Sequence of chain 1.B:
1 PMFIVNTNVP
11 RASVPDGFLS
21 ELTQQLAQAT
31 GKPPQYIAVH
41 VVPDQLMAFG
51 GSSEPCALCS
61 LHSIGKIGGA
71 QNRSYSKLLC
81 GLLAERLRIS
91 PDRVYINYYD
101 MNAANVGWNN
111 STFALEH

The protein below binds the small molecule below.
Small molecule (SMILES): Oc1c(Cc2ccccc2F)ccc2cccnc12

Binding-site contacts:
Ligand atom CAD contacts residue HIS62 of chain 1.B at 3.9 Å.
Ligand atom CAR contacts residue ASN97 of chain 1.A at 3.5 Å.
Ligand atom CAR contacts residue VAL106 of chain 1.B at 3.9 Å (hydrophobic).
Ligand atom FAS contacts residue ILE64 of chain 1.B at 2.9 Å.
Ligand atom CAL contacts residue HIS62 of chain 1.B at 3.7 Å.
Ligand atom FAS contacts residue SER63 of chain 1.B at 3.0 Å.
Ligand atom CAJ contacts residue TYR36 of chain 1.B at 3.4 Å (hydrophobic).
Ligand atom CAA contacts residue PRO1 of chain 1.B at 2.5 Å (hydrophobic).
Ligand atom CAH contacts residue PRO1 of chain 1.B at 2.9 Å (hydrophobic).
Ligand atom CAF contacts residue PRO1 of chain 1.B at 3.1 Å (hydrophobic).
Ligand atom CAD contacts residue PRO1 of chain 1.B at 2.5 Å (hydrophobic).
Ligand atom CAI contacts residue TYR36 of chain 1.B at 3.7 Å (hydrophobic).
Ligand atom NAG contacts residue ILE64 of chain 1.B at 3.9 Å.
Ligand atom OAK contacts residue ILE64 of chain 1.B at 3.0 Å (h-bond).
Ligand atom NAG contacts residue LYS32 of chain 1.B at 3.4 Å (salt-bridge).
Ligand atom OAK contacts residue LYS32 of chain 1.B at 2.6 Å (salt-bridge).
Ligand atom CAJ contacts residue PHE113 of chain 1.B at 3.5 Å (hydrophobic).
Ligand atom CAH contacts residue TYR95 of chain 1.A at 3.6 Å (hydrophobic).
Ligand atom OAK contacts residue PRO1 of chain 1.B at 3.7 Å.
Ligand atom CAD contacts residue MET2 of chain 1.B at 3.8 Å (hydrophobic).
Ligand atom CAF contacts residue TYR95 of chain 1.A at 3.6 Å (hydrophobic).
Ligand atom CAP contacts residue VAL106 of chain 1.B at 3.8 Å (hydrophobic).
Ligand atom CAE contacts residue ILE64 of chain 1.B at 3.8 Å (hydrophobic).
Ligand atom CAC contacts residue LYS32 of chain 1.B at 3.6 Å.
Ligand atom CAP contacts residue HIS62 of chain 1.B at 3.8 Å.
Ligand atom CAN contacts residue MET2 of chain 1.B at 3.6 Å (hydrophobic).
Ligand atom CAR contacts residue MET2 of chain 1.B at 3.7 Å (hydrophobic).
Ligand atom CAL contacts residue PRO1 of chain 1.B at 3.7 Å (hydrophobic).
Ligand atom CAB contacts residue PRO1 of chain 1.B at 1.5 Å (hydrophobic).
Ligand atom CAO contacts residue PHE113 of chain 1.B at 3.5 Å (hydrophobic).
Ligand atom CAC contacts residue PRO1 of chain 1.B at 3.4 Å (hydrophobic).
Ligand atom OAK contacts residue SER63 of chain 1.B at 3.8 Å.
Ligand atom CAC contacts residue ILE64 of chain 1.B at 3.9 Å (hydrophobic).
Ligand atom CAE contacts residue LYS32 of chain 1.B at 3.9 Å.
Ligand atom CAP contacts residue ASN97 of chain 1.A at 3.5 Å.
Ligand atom CAN contacts residue TYR95 of chain 1.A at 3.3 Å (hydrophobic).
Ligand atom CAH contacts residue MET2 of chain 1.B at 3.6 Å (hydrophobic).
Ligand atom CAO contacts residue TYR36 of chain 1.B at 3.4 Å (hydrophobic).
Ligand atom CAJ contacts residue TYR95 of chain 1.A at 3.8 Å (hydrophobic).
Ligand atom FAS contacts residue HIS62 of chain 1.B at 3.6 Å.

Sequence of chain 1.A:
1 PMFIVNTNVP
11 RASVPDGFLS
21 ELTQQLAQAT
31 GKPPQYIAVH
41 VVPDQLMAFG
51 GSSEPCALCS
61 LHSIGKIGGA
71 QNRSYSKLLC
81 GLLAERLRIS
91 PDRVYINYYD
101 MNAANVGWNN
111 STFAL